Binding-site contacts:
Ligand atom C7 contacts residue NAG1 of chain 1.WA at 4.3 Å.
Ligand atom O3 contacts residue NAG1 of chain 1.Q at 4.3 Å.
Ligand atom C1 contacts residue ASN183 of chain 1.F at 1.4 Å.
Ligand atom C2 contacts residue NAG1 of chain 1.WA at 4.4 Å.
Ligand atom C7 contacts residue NAG1 of chain 1.Q at 4.0 Å.
Ligand atom C5 contacts residue NAG1 of chain 1.Q at 4.3 Å.
Ligand atom C1 contacts residue NAG1 of chain 1.Q at 4.4 Å.
Ligand atom C3 contacts residue ASN183 of chain 1.F at 3.9 Å.
Ligand atom C4 contacts residue NAG1 of chain 1.WA at 4.3 Å.
Ligand atom C5 contacts residue ASN183 of chain 1.F at 3.6 Å.
Ligand atom C4 contacts residue ASN183 of chain 1.F at 4.2 Å.
Ligand atom O6 contacts residue NAG1 of chain 1.WA at 4.4 Å.
Ligand atom C2 contacts residue NAG1 of chain 1.Q at 4.1 Å.
Ligand atom C6 contacts residue NAG1 of chain 1.Q at 4.4 Å.
Ligand atom O5 contacts residue ASN183 of chain 1.F at 2.2 Å (h-bond).
Ligand atom C8 contacts residue ASN183 of chain 1.F at 4.0 Å.
Ligand atom C3 contacts residue NAG1 of chain 1.Q at 3.8 Å.
Ligand atom O7 contacts residue NAG1 of chain 1.WA at 3.4 Å (h-bond).
Ligand atom C8 contacts residue ASN182 of chain 1.J at 3.9 Å.
Ligand atom C2 contacts residue ASN183 of chain 1.F at 2.6 Å.
Ligand atom O3 contacts residue NAG1 of chain 1.WA at 4.3 Å.
Ligand atom C8 contacts residue ASN182 of chain 1.F at 3.3 Å.
Ligand atom N2 contacts residue NAG1 of chain 1.Q at 3.4 Å (h-bond).
Ligand atom O6 contacts residue ASN183 of chain 1.F at 4.3 Å.
Ligand atom N2 contacts residue ASN183 of chain 1.F at 3.0 Å.
Ligand atom C7 contacts residue ASN183 of chain 1.F at 3.8 Å.
Ligand atom C8 contacts residue NAG1 of chain 1.Q at 4.1 Å.

Sequence of chain 1.F:
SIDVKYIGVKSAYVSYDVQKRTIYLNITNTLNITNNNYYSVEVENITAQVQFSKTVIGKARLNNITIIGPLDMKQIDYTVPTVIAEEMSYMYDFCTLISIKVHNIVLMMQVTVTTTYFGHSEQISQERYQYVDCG

The small molecule below binds the protein below.
Small molecule (SMILES): CC(=O)N[C@@H]1[C@@H](O)[C@H](O)[C@@H](CO)O[C@H]1O

Sequence of chain 1.J:
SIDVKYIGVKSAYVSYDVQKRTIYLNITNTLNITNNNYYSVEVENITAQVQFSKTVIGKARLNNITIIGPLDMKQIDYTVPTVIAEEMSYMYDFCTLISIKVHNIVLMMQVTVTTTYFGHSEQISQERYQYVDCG